Binding-site contacts:
Ligand atom C5 contacts residue ASN64 of chain 1.A at 3.5 Å.
Ligand atom N2 contacts residue ASN64 of chain 1.A at 2.7 Å (h-bond).
Ligand atom C8 contacts residue ASN64 of chain 1.A at 4.0 Å.
Ligand atom C4 contacts residue ASN64 of chain 1.A at 4.3 Å.
Ligand atom C2 contacts residue ASN64 of chain 1.A at 2.8 Å.
Ligand atom C7 contacts residue ASN64 of chain 1.A at 3.8 Å.
Ligand atom C3 contacts residue ASN64 of chain 1.A at 3.9 Å.
Ligand atom C8 contacts residue SER93 of chain 1.A at 3.8 Å.
Ligand atom C1 contacts residue ASN64 of chain 1.A at 1.4 Å.
Ligand atom O5 contacts residue ASN64 of chain 1.A at 2.3 Å (h-bond).

A protein and the small-molecule ligand that binds it are described below.
Small molecule (SMILES): CC(=O)N[C@@H]1[C@@H](O)[C@H](O)[C@@H](CO)O[C@H]1O

Sequence of chain 1.A:
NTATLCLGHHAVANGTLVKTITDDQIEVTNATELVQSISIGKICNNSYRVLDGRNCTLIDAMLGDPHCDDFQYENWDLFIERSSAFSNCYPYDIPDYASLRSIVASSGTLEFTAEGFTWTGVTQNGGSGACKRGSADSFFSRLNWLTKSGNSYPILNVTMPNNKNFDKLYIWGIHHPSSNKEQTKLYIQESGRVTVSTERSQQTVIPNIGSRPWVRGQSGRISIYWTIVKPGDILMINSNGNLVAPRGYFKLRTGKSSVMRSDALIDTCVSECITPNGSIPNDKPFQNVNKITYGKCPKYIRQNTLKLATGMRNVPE